Binding-site contacts:
Ligand atom C5 contacts residue ASN35 of chain 1.A at 3.4 Å.
Ligand atom O7 contacts residue THR36 of chain 1.A at 4.1 Å.
Ligand atom C2 contacts residue ASN35 of chain 1.A at 2.8 Å.
Ligand atom O7 contacts residue ARG57 of chain 1.D at 4.0 Å.
Ligand atom N2 contacts residue ASN35 of chain 1.A at 3.5 Å (h-bond).
Ligand atom C4 contacts residue ASN35 of chain 1.A at 4.1 Å.
Ligand atom O5 contacts residue ASN35 of chain 1.A at 2.2 Å (h-bond).
Ligand atom C7 contacts residue ASN35 of chain 1.A at 4.0 Å.
Ligand atom C8 contacts residue ASN35 of chain 1.A at 3.7 Å.
Ligand atom O7 contacts residue ASN35 of chain 1.A at 4.4 Å.
Ligand atom C3 contacts residue ASN35 of chain 1.A at 4.0 Å.
Ligand atom C6 contacts residue ASN35 of chain 1.A at 4.5 Å.
Ligand atom C1 contacts residue ASN35 of chain 1.A at 1.4 Å.

This small molecule binds to this protein.
Small molecule (SMILES): CC(=O)N[C@@H]1[C@@H](O)[C@H](O)[C@@H](CO)O[C@H]1O

Sequence of chain 1.D:
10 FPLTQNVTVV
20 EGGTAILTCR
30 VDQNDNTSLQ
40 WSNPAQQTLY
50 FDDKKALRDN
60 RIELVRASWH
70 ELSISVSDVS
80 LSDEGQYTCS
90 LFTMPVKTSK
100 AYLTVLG

Sequence of chain 1.A:
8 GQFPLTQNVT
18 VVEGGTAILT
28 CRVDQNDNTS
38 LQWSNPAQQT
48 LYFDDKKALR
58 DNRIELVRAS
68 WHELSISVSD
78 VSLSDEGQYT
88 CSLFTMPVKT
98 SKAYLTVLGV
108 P